The small molecule below binds the protein below.
Small molecule (SMILES): OC[C@H]1O[C@H](O)[C@@H](O)[C@@H](O)[C@@H]1O

Sequence of chain 1.D:
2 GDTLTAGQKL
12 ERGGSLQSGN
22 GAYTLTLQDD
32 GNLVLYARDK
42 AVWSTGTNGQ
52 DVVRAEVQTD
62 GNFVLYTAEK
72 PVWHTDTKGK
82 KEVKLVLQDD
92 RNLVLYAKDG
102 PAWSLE

Binding-site contacts:
Ligand atom O3 contacts residue TYR37 of chain 1.D at 3.5 Å (h-bond).
Ligand atom O3 contacts residue GLN29 of chain 1.D at 3.0 Å (h-bond).
Ligand atom C1 contacts residue ASN33 of chain 1.D at 4.0 Å.
Ligand atom O4 contacts residue ALA42 of chain 1.D at 3.8 Å.
Ligand atom C6 contacts residue ALA42 of chain 1.D at 3.9 Å (hydrophobic).
Ligand atom O2 contacts residue ASN49 of chain 1.D at 3.8 Å.
Ligand atom C2 contacts residue ASN33 of chain 1.D at 4.2 Å.
Ligand atom C4 contacts residue VAL35 of chain 1.D at 4.2 Å (hydrophobic).
Ligand atom O2 contacts residue ASN33 of chain 1.D at 3.2 Å (h-bond).
Ligand atom O1 contacts residue ASN49 of chain 1.D at 4.4 Å.
Ligand atom O3 contacts residue ASP31 of chain 1.D at 4.1 Å.
Ligand atom C4 contacts residue ASN33 of chain 1.D at 4.3 Å.
Ligand atom O6 contacts residue ALA42 of chain 1.D at 4.2 Å.
Ligand atom C3 contacts residue GLN29 of chain 1.D at 3.9 Å.
Ligand atom C6 contacts residue ASN33 of chain 1.D at 3.8 Å.
Ligand atom O2 contacts residue GLN29 of chain 1.D at 3.1 Å (h-bond).
Ligand atom C4 contacts residue TYR37 of chain 1.D at 3.7 Å (hydrophobic).
Ligand atom O6 contacts residue SER45 of chain 1.D at 3.8 Å.
Ligand atom O4 contacts residue TYR37 of chain 1.D at 3.0 Å (h-bond).
Ligand atom C2 contacts residue GLN29 of chain 1.D at 4.1 Å.
Ligand atom C4 contacts residue GLN29 of chain 1.D at 4.3 Å.
Ligand atom C2 contacts residue ASP31 of chain 1.D at 3.4 Å.
Ligand atom C6 contacts residue VAL35 of chain 1.D at 4.1 Å (hydrophobic).
Ligand atom C5 contacts residue ASN33 of chain 1.D at 4.0 Å.
Ligand atom C3 contacts residue TYR37 of chain 1.D at 4.2 Å (hydrophobic).
Ligand atom O4 contacts residue VAL35 of chain 1.D at 4.4 Å.
Ligand atom O5 contacts residue ASN33 of chain 1.D at 3.4 Å (h-bond).
Ligand atom C1 contacts residue ASN49 of chain 1.D at 4.1 Å.
Ligand atom C1 contacts residue ASP31 of chain 1.D at 4.5 Å.
Ligand atom O2 contacts residue VAL35 of chain 1.D at 4.5 Å.
Ligand atom C3 contacts residue ASP31 of chain 1.D at 4.4 Å.
Ligand atom O2 contacts residue ASP31 of chain 1.D at 2.6 Å (salt-bridge).
Ligand atom C6 contacts residue SER45 of chain 1.D at 4.0 Å.